Sequence of chain 1.B:
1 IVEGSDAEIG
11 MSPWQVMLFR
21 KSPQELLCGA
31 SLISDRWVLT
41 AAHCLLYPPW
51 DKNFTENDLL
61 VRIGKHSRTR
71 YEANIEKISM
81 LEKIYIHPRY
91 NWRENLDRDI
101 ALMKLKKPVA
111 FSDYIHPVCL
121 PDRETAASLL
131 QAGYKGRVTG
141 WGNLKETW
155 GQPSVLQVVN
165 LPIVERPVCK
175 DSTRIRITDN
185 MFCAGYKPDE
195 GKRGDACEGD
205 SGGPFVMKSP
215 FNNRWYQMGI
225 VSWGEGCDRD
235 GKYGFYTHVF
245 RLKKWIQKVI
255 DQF

Binding-site contacts:
Ligand atom C1 contacts residue HIS43 of chain 1.B at 3.8 Å.
Ligand atom N2 contacts residue SER205 of chain 1.B at 3.1 Å (h-bond).
Ligand atom CB2 contacts residue SER205 of chain 1.B at 2.8 Å.
Ligand atom NH1 contacts residue ALA200 of chain 1.B at 3.2 Å (h-bond).
Ligand atom C2 contacts residue SER205 of chain 1.B at 1.5 Å.
Ligand atom O2 contacts residue HIS43 of chain 1.B at 3.7 Å.
Ligand atom CB1 contacts residue HIS43 of chain 1.B at 3.7 Å.
Ligand atom NH1 contacts residue GLY238 of chain 1.B at 3.6 Å.
Ligand atom NH1 contacts residue ASP199 of chain 1.B at 3.0 Å (salt-bridge).
Ligand atom C contacts residue GLY228 of chain 1.B at 3.7 Å.
Ligand atom O contacts residue TRP227 of chain 1.B at 3.1 Å.
Ligand atom CA2 contacts residue SER205 of chain 1.B at 2.5 Å.
Ligand atom CB1 contacts residue LEU96 of chain 1.B at 3.6 Å (hydrophobic).
Ligand atom CB contacts residue GLY228 of chain 1.B at 3.1 Å.
Ligand atom C2 contacts residue HIS43 of chain 1.B at 2.6 Å.
Ligand atom O2 contacts residue ASP204 of chain 1.B at 3.7 Å.
Ligand atom CD2 contacts residue TRP227 of chain 1.B at 3.7 Å (hydrophobic).
Ligand atom CG1 contacts residue TYR47 of chain 1.B at 3.5 Å (hydrophobic).
Ligand atom CD3 contacts residue TRP227 of chain 1.B at 3.6 Å (hydrophobic).
Ligand atom NH2 contacts residue ALA200 of chain 1.B at 3.4 Å (h-bond).
Ligand atom CZ contacts residue GLU94 of chain 1.B at 3.5 Å.
Ligand atom CG2 contacts residue TRP227 of chain 1.B at 3.8 Å (hydrophobic).
Ligand atom C3 contacts residue SER205 of chain 1.B at 2.5 Å.
Ligand atom NH2 contacts residue ASP199 of chain 1.B at 2.8 Å (salt-bridge).
Ligand atom O2 contacts residue SER205 of chain 1.B at 2.4 Å (h-bond).
Ligand atom N contacts residue GLY228 of chain 1.B at 2.8 Å (h-bond).
Ligand atom CZ1 contacts residue ALA200 of chain 1.B at 3.3 Å (hydrophobic).
Ligand atom C3 contacts residue HIS43 of chain 1.B at 1.5 Å.
Ligand atom CB2 contacts residue SER226 of chain 1.B at 3.8 Å.
Ligand atom NH2 contacts residue GLY230 of chain 1.B at 3.1 Å (h-bond).
Ligand atom CA1 contacts residue LEU96 of chain 1.B at 3.6 Å (hydrophobic).
Ligand atom CA contacts residue GLY228 of chain 1.B at 3.4 Å.
Ligand atom O2 contacts residue GLY203 of chain 1.B at 2.9 Å (h-bond).
Ligand atom NE contacts residue GLY228 of chain 1.B at 3.6 Å.
Ligand atom N2 contacts residue SER226 of chain 1.B at 3.0 Å (h-bond).
Ligand atom CZ1 contacts residue ASP199 of chain 1.B at 3.7 Å.
Ligand atom NE contacts residue TRP227 of chain 1.B at 3.8 Å.
Ligand atom CA2 contacts residue HIS43 of chain 1.B at 3.5 Å.
Ligand atom O contacts residue GLY228 of chain 1.B at 3.0 Å (h-bond).
Ligand atom N2 contacts residue HIS43 of chain 1.B at 3.2 Å (h-bond).

This small molecule binds to this protein.
Small molecule (SMILES): NC(=[NH2+])NCCC[C@H](NC(=O)[C@@H]1CCCN1C(=O)[C@H](N)Cc1ccccc1)[C@H](O)CCl